Sequence of chain 1.B:
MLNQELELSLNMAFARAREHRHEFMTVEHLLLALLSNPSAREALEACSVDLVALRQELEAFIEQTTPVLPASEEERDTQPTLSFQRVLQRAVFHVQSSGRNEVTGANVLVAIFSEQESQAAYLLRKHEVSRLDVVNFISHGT

Binding-site contacts:
Ligand atom O1 contacts residue GLU5 of chain 1.B at 3.0 Å (salt-bridge).
Ligand atom C2 contacts residue GLN4 of chain 1.B at 4.0 Å.
Ligand atom C6 contacts residue GLU102 of chain 1.B at 3.9 Å.
Ligand atom O5 contacts residue ASN3 of chain 1.B at 2.8 Å (h-bond).
Ligand atom N1 contacts residue ASN3 of chain 1.B at 4.5 Å.
Ligand atom C8 contacts residue ASN3 of chain 1.B at 4.2 Å.
Ligand atom C2 contacts residue ASN3 of chain 1.B at 4.3 Å.
Ligand atom O4 contacts residue GLU102 of chain 1.B at 2.5 Å (salt-bridge).
Ligand atom O5 contacts residue GLU5 of chain 1.B at 4.4 Å.
Ligand atom O5 contacts residue GLU102 of chain 1.B at 2.5 Å (salt-bridge).
Ligand atom O1 contacts residue GLU102 of chain 1.B at 4.3 Å.
Ligand atom O2 contacts residue ASN3 of chain 1.B at 4.3 Å.
Ligand atom O1 contacts residue ASN3 of chain 1.B at 2.9 Å (h-bond).
Ligand atom C3 contacts residue GLN4 of chain 1.B at 4.4 Å.
Ligand atom C8 contacts residue GLU102 of chain 1.B at 3.7 Å.
Ligand atom C2 contacts residue GLU5 of chain 1.B at 3.8 Å.
Ligand atom Y1 contacts residue GLU102 of chain 1.B at 2.4 Å.
Ligand atom O2 contacts residue GLN4 of chain 1.B at 4.0 Å.
Ligand atom Y1 contacts residue ASN3 of chain 1.B at 2.4 Å.
Ligand atom N1 contacts residue GLU102 of chain 1.B at 4.4 Å.
Ligand atom O4 contacts residue ASN3 of chain 1.B at 4.5 Å.
Ligand atom O1 contacts residue GLN4 of chain 1.B at 3.6 Å.

This protein binds this small molecule.
Small molecule (SMILES): OCC12CO->[Y]34(<-OCCN->31CCO->4)<-OC2